Binding-site contacts:
Ligand atom N2 contacts residue CYS282 of chain 1.A at 3.8 Å.
Ligand atom C2 contacts residue ASN268 of chain 1.A at 2.4 Å.
Ligand atom N2 contacts residue ASN268 of chain 1.A at 2.9 Å (h-bond).
Ligand atom C4 contacts residue ASN268 of chain 1.A at 4.2 Å.
Ligand atom O7 contacts residue ARG312 of chain 1.A at 4.5 Å.
Ligand atom C8 contacts residue CYS282 of chain 1.A at 3.1 Å (hydrophobic).
Ligand atom C7 contacts residue CYS282 of chain 1.A at 4.0 Å (hydrophobic).
Ligand atom C3 contacts residue ASN268 of chain 1.A at 3.8 Å.
Ligand atom C5 contacts residue ASN268 of chain 1.A at 3.7 Å.
Ligand atom C7 contacts residue ARG312 of chain 1.A at 4.4 Å.
Ligand atom C8 contacts residue GLY284 of chain 1.A at 3.8 Å.
Ligand atom C8 contacts residue ARG312 of chain 1.A at 3.4 Å.
Ligand atom C7 contacts residue ASN268 of chain 1.A at 3.6 Å.
Ligand atom O5 contacts residue ASN268 of chain 1.A at 2.4 Å (h-bond).
Ligand atom C1 contacts residue ASN268 of chain 1.A at 1.4 Å.
Ligand atom O7 contacts residue ASN268 of chain 1.A at 4.0 Å.
Ligand atom C8 contacts residue LEU283 of chain 1.A at 3.3 Å (hydrophobic).

Sequence of chain 1.A:
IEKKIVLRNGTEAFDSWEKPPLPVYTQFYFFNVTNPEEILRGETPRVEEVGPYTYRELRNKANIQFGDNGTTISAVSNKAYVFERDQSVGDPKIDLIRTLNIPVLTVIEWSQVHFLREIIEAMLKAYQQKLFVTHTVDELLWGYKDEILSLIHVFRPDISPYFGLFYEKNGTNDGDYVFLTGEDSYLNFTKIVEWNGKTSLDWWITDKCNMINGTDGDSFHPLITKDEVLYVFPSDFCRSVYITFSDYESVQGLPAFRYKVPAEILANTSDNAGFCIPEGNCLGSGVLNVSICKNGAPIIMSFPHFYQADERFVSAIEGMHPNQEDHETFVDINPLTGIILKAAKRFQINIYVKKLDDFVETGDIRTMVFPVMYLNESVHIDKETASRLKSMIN

The small molecule below binds the protein below.
Small molecule (SMILES): CC(=O)N[C@H]1[C@H](O[C@H]2[C@H](O)[C@@H](NC(C)=O)CO[C@@H]2CO)O[C@H](CO)[C@@H](O)[C@@H]1O